The protein below binds the small molecule below.
Small molecule (SMILES): CC(=O)N[C@@H]1[C@@H](O)[C@H](O)[C@@H](CO)O[C@H]1O

Binding-site contacts:
Ligand atom N2 contacts residue ASP346 of chain 1.C at 4.5 Å.
Ligand atom O7 contacts residue GLY347 of chain 1.C at 3.0 Å.
Ligand atom C1 contacts residue ASN376 of chain 1.C at 1.4 Å.
Ligand atom C8 contacts residue GLY347 of chain 1.C at 4.5 Å.
Ligand atom C7 contacts residue ASP346 of chain 1.C at 3.9 Å.
Ligand atom O3 contacts residue ASN376 of chain 1.C at 4.3 Å.
Ligand atom C8 contacts residue ASP346 of chain 1.C at 4.1 Å.
Ligand atom C7 contacts residue GLY347 of chain 1.C at 3.6 Å.
Ligand atom N2 contacts residue GLY347 of chain 1.C at 3.8 Å.
Ligand atom O7 contacts residue LEU348 of chain 1.C at 3.3 Å.
Ligand atom C3 contacts residue ASN376 of chain 1.C at 3.8 Å.
Ligand atom C5 contacts residue ASN376 of chain 1.C at 3.6 Å.
Ligand atom C7 contacts residue ASN376 of chain 1.C at 4.2 Å.
Ligand atom C4 contacts residue ASN376 of chain 1.C at 4.2 Å.
Ligand atom O5 contacts residue ASN376 of chain 1.C at 2.3 Å (h-bond).
Ligand atom O7 contacts residue ASP346 of chain 1.C at 3.5 Å (salt-bridge).
Ligand atom C7 contacts residue LEU348 of chain 1.C at 4.4 Å (hydrophobic).
Ligand atom N2 contacts residue ASN376 of chain 1.C at 3.3 Å (h-bond).
Ligand atom C2 contacts residue ASN376 of chain 1.C at 2.5 Å.

Sequence of chain 1.C:
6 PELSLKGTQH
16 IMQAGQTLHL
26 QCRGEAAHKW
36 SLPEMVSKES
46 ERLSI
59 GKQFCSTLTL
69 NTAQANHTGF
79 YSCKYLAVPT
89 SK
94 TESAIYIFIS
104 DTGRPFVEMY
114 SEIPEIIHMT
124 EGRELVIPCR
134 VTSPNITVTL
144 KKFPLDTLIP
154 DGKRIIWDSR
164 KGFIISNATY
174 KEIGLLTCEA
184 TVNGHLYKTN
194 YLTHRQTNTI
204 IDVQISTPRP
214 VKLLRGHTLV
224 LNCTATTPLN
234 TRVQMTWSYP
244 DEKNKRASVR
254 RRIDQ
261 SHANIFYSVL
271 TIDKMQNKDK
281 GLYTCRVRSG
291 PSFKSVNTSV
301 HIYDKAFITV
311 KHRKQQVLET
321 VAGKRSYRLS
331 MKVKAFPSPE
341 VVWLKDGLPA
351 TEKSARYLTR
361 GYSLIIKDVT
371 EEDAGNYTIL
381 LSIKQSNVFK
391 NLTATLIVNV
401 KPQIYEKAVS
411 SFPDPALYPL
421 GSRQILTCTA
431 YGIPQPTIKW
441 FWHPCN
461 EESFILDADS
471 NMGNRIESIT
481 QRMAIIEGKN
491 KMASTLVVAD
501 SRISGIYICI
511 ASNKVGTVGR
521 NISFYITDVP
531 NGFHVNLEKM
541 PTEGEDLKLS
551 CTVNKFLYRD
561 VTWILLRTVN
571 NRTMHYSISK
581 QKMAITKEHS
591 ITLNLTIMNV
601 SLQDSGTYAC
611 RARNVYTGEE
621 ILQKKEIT